Sequence of chain 16.K:
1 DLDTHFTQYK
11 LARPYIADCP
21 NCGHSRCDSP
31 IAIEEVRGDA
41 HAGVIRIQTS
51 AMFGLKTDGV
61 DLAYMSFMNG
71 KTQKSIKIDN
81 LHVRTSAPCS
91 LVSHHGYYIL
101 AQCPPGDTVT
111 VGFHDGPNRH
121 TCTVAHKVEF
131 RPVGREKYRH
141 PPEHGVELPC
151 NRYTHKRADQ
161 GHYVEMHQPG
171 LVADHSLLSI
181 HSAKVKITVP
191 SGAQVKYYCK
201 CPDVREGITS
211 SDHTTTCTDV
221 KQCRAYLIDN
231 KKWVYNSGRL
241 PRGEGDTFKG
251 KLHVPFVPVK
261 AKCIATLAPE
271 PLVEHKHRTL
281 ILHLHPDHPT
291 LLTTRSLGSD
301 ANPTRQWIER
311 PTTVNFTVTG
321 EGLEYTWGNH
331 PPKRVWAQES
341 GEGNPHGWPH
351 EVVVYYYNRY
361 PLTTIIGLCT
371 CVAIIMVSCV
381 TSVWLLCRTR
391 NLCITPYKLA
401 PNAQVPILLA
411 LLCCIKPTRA

This small molecule binds to this protein.
Small molecule (SMILES): CC(=O)N[C@@H]1[C@@H](O)[C@H](O)[C@@H](CO)O[C@H]1O

Binding-site contacts:
Ligand atom C3 contacts residue ASN315 of chain 16.K at 3.8 Å.
Ligand atom C1 contacts residue VAL314 of chain 16.K at 4.4 Å (hydrophobic).
Ligand atom C4 contacts residue ASN315 of chain 16.K at 4.3 Å.
Ligand atom C5 contacts residue ASN315 of chain 16.K at 3.7 Å.
Ligand atom O7 contacts residue ASN315 of chain 16.K at 4.2 Å.
Ligand atom O5 contacts residue ASN315 of chain 16.K at 2.4 Å (h-bond).
Ligand atom O5 contacts residue VAL314 of chain 16.K at 3.8 Å.
Ligand atom C8 contacts residue ASN315 of chain 16.K at 3.5 Å.
Ligand atom C1 contacts residue ASN315 of chain 16.K at 1.4 Å.
Ligand atom C2 contacts residue ASN315 of chain 16.K at 2.5 Å.
Ligand atom C8 contacts residue ILE281 of chain 16.K at 4.5 Å (hydrophobic).
Ligand atom N2 contacts residue ASN315 of chain 16.K at 2.8 Å (h-bond).
Ligand atom C6 contacts residue ASN315 of chain 16.K at 4.5 Å.
Ligand atom C7 contacts residue ASN315 of chain 16.K at 3.3 Å.
Ligand atom O5 contacts residue THR313 of chain 16.K at 4.3 Å.
Ligand atom C6 contacts residue THR313 of chain 16.K at 4.5 Å.